Sequence of chain 1.C:
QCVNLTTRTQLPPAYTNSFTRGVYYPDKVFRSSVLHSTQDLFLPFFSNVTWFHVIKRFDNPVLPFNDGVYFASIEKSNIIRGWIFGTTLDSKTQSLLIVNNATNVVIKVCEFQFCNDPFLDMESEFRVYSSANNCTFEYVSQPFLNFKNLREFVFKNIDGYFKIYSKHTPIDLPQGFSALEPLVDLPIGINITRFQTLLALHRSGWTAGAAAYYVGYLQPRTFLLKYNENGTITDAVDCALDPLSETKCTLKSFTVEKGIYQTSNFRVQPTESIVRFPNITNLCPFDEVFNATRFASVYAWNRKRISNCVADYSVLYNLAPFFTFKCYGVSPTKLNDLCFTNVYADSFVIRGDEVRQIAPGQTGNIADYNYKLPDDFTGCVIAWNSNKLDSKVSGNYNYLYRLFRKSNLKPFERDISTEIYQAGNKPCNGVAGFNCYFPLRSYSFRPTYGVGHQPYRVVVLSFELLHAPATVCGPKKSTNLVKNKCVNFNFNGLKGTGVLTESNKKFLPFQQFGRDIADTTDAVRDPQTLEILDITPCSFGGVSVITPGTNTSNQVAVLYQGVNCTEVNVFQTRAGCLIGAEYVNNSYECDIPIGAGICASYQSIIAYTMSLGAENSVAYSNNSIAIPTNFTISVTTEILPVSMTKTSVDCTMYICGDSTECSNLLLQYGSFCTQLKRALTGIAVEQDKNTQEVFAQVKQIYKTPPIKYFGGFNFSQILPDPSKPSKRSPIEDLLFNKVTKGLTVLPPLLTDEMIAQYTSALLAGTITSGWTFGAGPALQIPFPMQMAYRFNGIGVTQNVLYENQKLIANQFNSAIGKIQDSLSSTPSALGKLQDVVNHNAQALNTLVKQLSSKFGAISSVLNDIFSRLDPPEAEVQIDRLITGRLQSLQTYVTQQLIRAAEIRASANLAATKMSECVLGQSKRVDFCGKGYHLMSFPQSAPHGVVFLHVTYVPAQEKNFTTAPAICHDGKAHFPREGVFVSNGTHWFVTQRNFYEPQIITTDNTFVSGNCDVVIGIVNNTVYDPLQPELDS

Binding-site contacts:
Ligand atom C3 contacts residue ASN1131 of chain 1.C at 3.8 Å.
Ligand atom O7 contacts residue ASN1131 of chain 1.C at 3.1 Å (h-bond).
Ligand atom C7 contacts residue ASN1131 of chain 1.C at 3.2 Å.
Ligand atom C4 contacts residue ASN1131 of chain 1.C at 4.2 Å.
Ligand atom O6 contacts residue ASN1131 of chain 1.C at 4.5 Å.
Ligand atom N2 contacts residue ASN1131 of chain 1.C at 2.9 Å (h-bond).
Ligand atom C5 contacts residue ASN1131 of chain 1.C at 3.6 Å.
Ligand atom C2 contacts residue ASN1131 of chain 1.C at 2.5 Å.
Ligand atom O5 contacts residue ASN1131 of chain 1.C at 2.3 Å (h-bond).
Ligand atom C1 contacts residue ASN1131 of chain 1.C at 1.4 Å.
Ligand atom C8 contacts residue ASN1131 of chain 1.C at 4.4 Å.

A protein and the small-molecule ligand that binds it are described below.
Small molecule (SMILES): CC(=O)N[C@H]1[C@H](O[C@H]2[C@H](O)[C@@H](NC(C)=O)CO[C@@H]2CO)O[C@H](CO)[C@@H](O)[C@@H]1O